Binding-site contacts:
Ligand atom N30 contacts residue ALA401 of chain 1.D at 3.5 Å.
Ligand atom C27 contacts residue VAL225 of chain 1.D at 3.2 Å (hydrophobic).
Ligand atom C07 contacts residue TRP82 of chain 1.D at 3.6 Å (hydrophobic).
Ligand atom O40 contacts residue ASN393 of chain 1.D at 3.6 Å (h-bond).
Ligand atom C18 contacts residue GLN400 of chain 1.D at 3.4 Å.
Ligand atom N33 contacts residue ASP83 of chain 1.D at 3.4 Å (salt-bridge).
Ligand atom C05 contacts residue MET402 of chain 1.D at 3.5 Å (hydrophobic).
Ligand atom C26 contacts residue SER344 of chain 1.D at 3.6 Å.
Ligand atom C11 contacts residue TRP395 of chain 1.D at 3.4 Å (hydrophobic).
Ligand atom C19 contacts residue LYS87 of chain 1.D at 3.6 Å.
Ligand atom N30 contacts residue MET402 of chain 1.D at 3.4 Å.
Ligand atom C15 contacts residue LEU86 of chain 1.D at 3.5 Å (hydrophobic).
Ligand atom C13 contacts residue TRP82 of chain 1.D at 3.5 Å (hydrophobic).
Ligand atom N31 contacts residue ASP83 of chain 1.D at 2.7 Å (salt-bridge).
Ligand atom C29 contacts residue ILE392 of chain 1.D at 3.6 Å (hydrophobic).
Ligand atom C24 contacts residue TYR353 of chain 1.D at 3.5 Å (hydrophobic).
Ligand atom C15 contacts residue GLN400 of chain 1.D at 3.3 Å.
Ligand atom C04 contacts residue MET394 of chain 1.D at 3.5 Å (hydrophobic).
Ligand atom C25 contacts residue SER344 of chain 1.D at 3.4 Å.
Ligand atom N34 contacts residue ASP83 of chain 1.D at 3.4 Å (salt-bridge).
Ligand atom O36 contacts residue TRP82 of chain 1.D at 3.4 Å.
Ligand atom C06 contacts residue ASP83 of chain 1.D at 3.1 Å.
Ligand atom C26 contacts residue PHE345 of chain 1.D at 3.6 Å (hydrophobic).
Ligand atom N35 contacts residue TRP82 of chain 1.D at 3.4 Å.
Ligand atom C10 contacts residue MET443 of chain 1.D at 3.6 Å (hydrophobic).
Ligand atom O39 contacts residue LYS87 of chain 1.D at 3.5 Å.
Ligand atom S41 contacts residue GLN400 of chain 1.D at 3.5 Å.
Ligand atom C10 contacts residue TRP395 of chain 1.D at 3.5 Å (hydrophobic).
Ligand atom C06 contacts residue TRP82 of chain 1.D at 3.4 Å (hydrophobic).
Ligand atom O37 contacts residue TRP395 of chain 1.D at 3.0 Å (h-bond).
Ligand atom O36 contacts residue ILE79 of chain 1.D at 3.4 Å.
Ligand atom N33 contacts residue GLN400 of chain 1.D at 3.5 Å (h-bond).
Ligand atom O40 contacts residue MET394 of chain 1.D at 3.3 Å.
Ligand atom C16 contacts residue GLN400 of chain 1.D at 3.6 Å.
Ligand atom O38 contacts residue GLN400 of chain 1.D at 3.2 Å (h-bond).
Ligand atom C17 contacts residue GLN400 of chain 1.D at 3.1 Å.
Ligand atom C01 contacts residue LEU86 of chain 1.D at 3.4 Å (hydrophobic).
Ligand atom O37 contacts residue MET394 of chain 1.D at 3.1 Å.
Ligand atom O38 contacts residue ARG397 of chain 1.D at 3.1 Å (salt-bridge).
Ligand atom N34 contacts residue GLN400 of chain 1.D at 3.4 Å (h-bond).

Sequence of chain 1.D:
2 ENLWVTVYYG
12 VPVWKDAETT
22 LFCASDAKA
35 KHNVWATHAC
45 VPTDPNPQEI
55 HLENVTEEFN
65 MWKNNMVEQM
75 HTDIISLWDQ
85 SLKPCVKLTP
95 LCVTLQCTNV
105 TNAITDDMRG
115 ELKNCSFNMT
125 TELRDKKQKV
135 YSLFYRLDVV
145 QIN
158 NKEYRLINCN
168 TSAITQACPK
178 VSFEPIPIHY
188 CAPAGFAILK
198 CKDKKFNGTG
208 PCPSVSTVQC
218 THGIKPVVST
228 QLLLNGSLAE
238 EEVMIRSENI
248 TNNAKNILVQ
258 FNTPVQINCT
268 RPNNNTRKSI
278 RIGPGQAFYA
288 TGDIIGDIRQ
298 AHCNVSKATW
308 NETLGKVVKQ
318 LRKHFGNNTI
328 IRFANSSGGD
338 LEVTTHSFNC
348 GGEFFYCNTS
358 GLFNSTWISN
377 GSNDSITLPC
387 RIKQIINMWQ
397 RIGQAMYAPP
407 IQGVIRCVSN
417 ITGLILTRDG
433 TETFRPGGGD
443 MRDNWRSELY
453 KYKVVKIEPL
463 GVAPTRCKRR

The protein below binds the small molecule below.
Small molecule (SMILES): COc1cnc(-c2csc(C(=O)NCCO)n2)c2[nH]cc(C(=O)C(=O)N3CCC(C(C#N)c4ccccc4)CC3)c12